Sequence of chain 1.B:
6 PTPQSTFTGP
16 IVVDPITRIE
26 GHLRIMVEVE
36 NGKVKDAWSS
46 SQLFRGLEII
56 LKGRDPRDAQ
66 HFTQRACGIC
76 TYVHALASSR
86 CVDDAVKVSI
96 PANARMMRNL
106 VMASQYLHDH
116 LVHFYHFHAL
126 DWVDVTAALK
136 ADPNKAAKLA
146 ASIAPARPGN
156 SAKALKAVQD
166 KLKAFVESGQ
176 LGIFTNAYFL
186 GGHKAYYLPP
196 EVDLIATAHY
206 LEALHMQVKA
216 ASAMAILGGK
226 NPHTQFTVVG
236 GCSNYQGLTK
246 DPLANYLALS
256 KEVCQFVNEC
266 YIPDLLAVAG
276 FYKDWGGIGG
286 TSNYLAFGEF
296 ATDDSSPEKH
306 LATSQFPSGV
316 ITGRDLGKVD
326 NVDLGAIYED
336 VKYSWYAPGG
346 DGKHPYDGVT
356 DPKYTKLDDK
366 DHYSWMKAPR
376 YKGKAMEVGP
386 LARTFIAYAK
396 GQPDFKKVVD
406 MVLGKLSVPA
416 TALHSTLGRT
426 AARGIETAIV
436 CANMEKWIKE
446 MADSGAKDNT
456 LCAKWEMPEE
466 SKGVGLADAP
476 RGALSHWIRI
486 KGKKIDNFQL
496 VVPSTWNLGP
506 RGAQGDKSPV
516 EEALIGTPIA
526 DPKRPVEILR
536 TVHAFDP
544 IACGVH

This small molecule binds to this protein.
Small molecule (SMILES): N#C[Fe](=C=O)C#N

Binding-site contacts:
Ligand atom FE contacts residue CYS75 of chain 1.B at 2.2 Å.
Ligand atom C1 contacts residue CYS546 of chain 1.B at 3.0 Å (hydrophobic).
Ligand atom N1 contacts residue SER499 of chain 1.B at 2.8 Å (h-bond).
Ligand atom N1 contacts residue CSO543 of chain 1.B at 3.7 Å.
Ligand atom N1 contacts residue PRO498 of chain 1.B at 3.6 Å.
Ligand atom C1 contacts residue SER499 of chain 1.B at 3.8 Å.
Ligand atom C3 contacts residue CYS546 of chain 1.B at 3.0 Å (hydrophobic).
Ligand atom O3 contacts residue HIS79 of chain 1.B at 3.4 Å (h-bond).
Ligand atom C1 contacts residue ARG476 of chain 1.B at 3.5 Å.
Ligand atom C3 contacts residue VAL78 of chain 1.B at 3.7 Å (hydrophobic).
Ligand atom O3 contacts residue ALA474 of chain 1.B at 3.9 Å.
Ligand atom C3 contacts residue HIS79 of chain 1.B at 3.5 Å.
Ligand atom O3 contacts residue CYS546 of chain 1.B at 3.9 Å.
Ligand atom C1 contacts residue CSO543 of chain 1.B at 3.7 Å.
Ligand atom C3 contacts residue CYS75 of chain 1.B at 3.0 Å (hydrophobic).
Ligand atom FE contacts residue ARG476 of chain 1.B at 4.1 Å.
Ligand atom O3 contacts residue VAL497 of chain 1.B at 3.3 Å.
Ligand atom N1 contacts residue CYS546 of chain 1.B at 3.5 Å.
Ligand atom FE contacts residue CYS546 of chain 1.B at 2.3 Å.
Ligand atom N2 contacts residue PRO475 of chain 1.B at 3.4 Å.
Ligand atom N2 contacts residue ALA474 of chain 1.B at 3.4 Å.
Ligand atom N1 contacts residue ARG476 of chain 1.B at 3.6 Å.
Ligand atom O3 contacts residue LEU479 of chain 1.B at 3.5 Å.
Ligand atom N2 contacts residue CYS75 of chain 1.B at 3.4 Å.
Ligand atom O3 contacts residue CYS75 of chain 1.B at 3.9 Å.
Ligand atom C3 contacts residue VAL497 of chain 1.B at 3.4 Å (hydrophobic).
Ligand atom C1 contacts residue VAL497 of chain 1.B at 3.7 Å (hydrophobic).
Ligand atom C2 contacts residue CYS75 of chain 1.B at 3.0 Å (hydrophobic).
Ligand atom C1 contacts residue NI1 of chain 1.K at 3.6 Å.
Ligand atom O3 contacts residue VAL78 of chain 1.B at 3.4 Å.
Ligand atom C1 contacts residue CYS75 of chain 1.B at 4.0 Å (hydrophobic).
Ligand atom FE contacts residue NI1 of chain 1.K at 2.5 Å.
Ligand atom N2 contacts residue ARG476 of chain 1.B at 2.9 Å (salt-bridge).
Ligand atom N1 contacts residue VAL497 of chain 1.B at 3.9 Å.
Ligand atom C2 contacts residue ARG476 of chain 1.B at 3.4 Å.
Ligand atom C2 contacts residue ALA474 of chain 1.B at 3.9 Å (hydrophobic).
Ligand atom O3 contacts residue PRO498 of chain 1.B at 3.5 Å.
Ligand atom C3 contacts residue PRO498 of chain 1.B at 3.8 Å (hydrophobic).
Ligand atom C2 contacts residue NI1 of chain 1.K at 3.7 Å.
Ligand atom C1 contacts residue PRO498 of chain 1.B at 3.7 Å (hydrophobic).